Binding-site contacts:
Ligand atom CAB contacts residue TYR193 of chain 1.B at 3.0 Å (hydrophobic).
Ligand atom OA contacts residue TYR240 of chain 1.B at 3.1 Å.
Ligand atom C2A contacts residue THR183 of chain 1.B at 3.5 Å.
Ligand atom NC contacts residue ILE185 of chain 1.B at 3.5 Å.
Ligand atom CMD contacts residue PHE180 of chain 1.B at 3.4 Å (hydrophobic).
Ligand atom C2D contacts residue TYR240 of chain 1.B at 3.5 Å (hydrophobic).
Ligand atom CAC contacts residue TYR193 of chain 1.B at 3.5 Å (hydrophobic).
Ligand atom CGC contacts residue HIS237 of chain 1.B at 3.4 Å.
Ligand atom O2B contacts residue ARG231 of chain 1.B at 2.9 Å (salt-bridge).
Ligand atom O2C contacts residue HIS237 of chain 1.B at 2.8 Å (h-bond).
Ligand atom C4C contacts residue ILE185 of chain 1.B at 3.4 Å (hydrophobic).
Ligand atom O2C contacts residue ILE201 of chain 1.B at 3.5 Å.
Ligand atom NC contacts residue HIS237 of chain 1.B at 3.3 Å.
Ligand atom O2C contacts residue SER249 of chain 1.B at 2.6 Å (h-bond).
Ligand atom CGB contacts residue TYR193 of chain 1.B at 3.4 Å (hydrophobic).
Ligand atom CAA contacts residue CYS5 of chain 1.B at 2.5 Å (hydrophobic).
Ligand atom CAD contacts residue PHE180 of chain 1.B at 3.5 Å (hydrophobic).
Ligand atom O1C contacts residue SER251 of chain 1.B at 2.7 Å (h-bond).
Ligand atom O1B contacts residue ARG231 of chain 1.B at 2.6 Å (salt-bridge).
Ligand atom O2B contacts residue VAL233 of chain 1.B at 3.3 Å.
Ligand atom O2B contacts residue SER234 of chain 1.B at 2.9 Å (h-bond).
Ligand atom CBB contacts residue TYR193 of chain 1.B at 3.3 Å (hydrophobic).
Ligand atom C3A contacts residue THR183 of chain 1.B at 3.5 Å.
Ligand atom C1C contacts residue HIS237 of chain 1.B at 3.2 Å.
Ligand atom CBA contacts residue CYS5 of chain 1.B at 1.9 Å (hydrophobic).
Ligand atom CBC contacts residue HIS237 of chain 1.B at 3.2 Å.
Ligand atom NC contacts residue ASP184 of chain 1.B at 3.0 Å (salt-bridge).
Ligand atom CHC contacts residue TYR193 of chain 1.B at 3.5 Å (hydrophobic).
Ligand atom CGC contacts residue SER249 of chain 1.B at 3.4 Å.
Ligand atom OA contacts residue ASP184 of chain 1.B at 3.4 Å (salt-bridge).
Ligand atom C1B contacts residue PRO186 of chain 1.B at 3.4 Å (hydrophobic).
Ligand atom O1C contacts residue SER249 of chain 1.B at 3.4 Å (h-bond).
Ligand atom C3A contacts residue CYS5 of chain 1.B at 3.5 Å (hydrophobic).
Ligand atom O1B contacts residue TYR193 of chain 1.B at 2.7 Å (h-bond).
Ligand atom NA contacts residue ASP184 of chain 1.B at 3.3 Å (salt-bridge).
Ligand atom C2C contacts residue HIS237 of chain 1.B at 3.5 Å.
Ligand atom NB contacts residue ASP184 of chain 1.B at 3.0 Å (salt-bridge).
Ligand atom CHB contacts residue PRO186 of chain 1.B at 3.5 Å (hydrophobic).
Ligand atom OD contacts residue HIS267 of chain 1.B at 2.8 Å (h-bond).
Ligand atom CHC contacts residue HIS237 of chain 1.B at 3.4 Å.

Sequence of chain 1.B:
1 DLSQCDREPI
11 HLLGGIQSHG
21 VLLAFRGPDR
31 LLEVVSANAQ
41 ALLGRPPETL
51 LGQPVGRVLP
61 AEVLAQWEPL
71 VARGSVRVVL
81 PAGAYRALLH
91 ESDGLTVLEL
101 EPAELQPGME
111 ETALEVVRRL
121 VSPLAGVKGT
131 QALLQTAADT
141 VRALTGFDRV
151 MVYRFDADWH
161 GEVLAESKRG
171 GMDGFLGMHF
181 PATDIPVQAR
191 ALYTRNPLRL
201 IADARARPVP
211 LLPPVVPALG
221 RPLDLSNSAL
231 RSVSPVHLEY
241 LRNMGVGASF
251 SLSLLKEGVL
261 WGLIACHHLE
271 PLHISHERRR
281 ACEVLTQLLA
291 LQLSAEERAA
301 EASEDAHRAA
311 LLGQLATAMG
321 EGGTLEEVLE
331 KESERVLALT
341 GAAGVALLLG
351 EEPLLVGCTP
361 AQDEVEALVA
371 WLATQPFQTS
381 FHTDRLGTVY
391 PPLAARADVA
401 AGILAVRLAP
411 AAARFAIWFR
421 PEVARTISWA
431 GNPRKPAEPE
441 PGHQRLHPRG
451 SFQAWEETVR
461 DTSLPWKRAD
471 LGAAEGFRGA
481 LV

This small molecule binds to this protein.
Small molecule (SMILES): C=CC1=C(C)/C(=C\c2[nH]c(/C=C3\N=C(/C=C4\NC(=O)[C@@H](C)\C4=C/C)C(C)=C3CCC(=O)O)c(CCC(=O)O)c2C)NC1=O